Sequence of chain 1.D:
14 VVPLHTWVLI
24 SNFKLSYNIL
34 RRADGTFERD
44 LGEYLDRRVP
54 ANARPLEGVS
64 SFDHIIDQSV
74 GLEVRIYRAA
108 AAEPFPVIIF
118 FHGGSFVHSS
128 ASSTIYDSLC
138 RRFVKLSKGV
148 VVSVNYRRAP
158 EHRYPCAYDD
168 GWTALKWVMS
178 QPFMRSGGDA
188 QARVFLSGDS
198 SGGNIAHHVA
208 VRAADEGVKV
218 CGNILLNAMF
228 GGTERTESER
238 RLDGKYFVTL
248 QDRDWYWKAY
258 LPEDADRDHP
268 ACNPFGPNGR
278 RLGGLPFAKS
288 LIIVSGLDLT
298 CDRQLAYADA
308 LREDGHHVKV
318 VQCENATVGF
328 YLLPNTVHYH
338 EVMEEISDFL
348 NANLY

A protein and the small-molecule ligand that binds it are described below.
Small molecule (SMILES): C=C1C[C@]23C[C@H]1CC[C@H]2[C@@]12CC[C@H](O)[C@@](C)(C(=O)O1)[C@H]2[C@@H]3C(=O)O

Binding-site contacts:
Ligand atom C14 contacts residue VAL245 of chain 1.D at 3.8 Å (hydrophobic).
Ligand atom C17 contacts residue ASP249 of chain 1.D at 3.9 Å.
Ligand atom C2 contacts residue ILE132 of chain 1.D at 3.7 Å (hydrophobic).
Ligand atom O31 contacts residue ILE132 of chain 1.D at 3.5 Å.
Ligand atom O71 contacts residue SER197 of chain 1.D at 3.1 Å (h-bond).
Ligand atom O31 contacts residue GLY121 of chain 1.D at 4.1 Å.
Ligand atom C17 contacts residue TYR30 of chain 1.D at 3.9 Å (hydrophobic).
Ligand atom O91 contacts residue GLY326 of chain 1.D at 2.9 Å (h-bond).
Ligand atom C3 contacts residue ILE132 of chain 1.D at 3.7 Å (hydrophobic).
Ligand atom O72 contacts residue SER122 of chain 1.D at 3.2 Å (h-bond).
Ligand atom C2 contacts residue PHE26 of chain 1.D at 3.8 Å (hydrophobic).
Ligand atom C15 contacts residue SER122 of chain 1.D at 3.8 Å.
Ligand atom C1 contacts residue PHE26 of chain 1.D at 3.5 Å (hydrophobic).
Ligand atom C15 contacts residue ARG250 of chain 1.D at 3.8 Å.
Ligand atom C17 contacts residue ARG250 of chain 1.D at 3.9 Å.
Ligand atom O72 contacts residue SER197 of chain 1.D at 2.9 Å (h-bond).
Ligand atom O92 contacts residue ILE23 of chain 1.D at 3.9 Å.
Ligand atom C18 contacts residue SER197 of chain 1.D at 3.9 Å.
Ligand atom O71 contacts residue SER122 of chain 1.D at 2.8 Å (h-bond).
Ligand atom C4 contacts residue TYR133 of chain 1.D at 3.9 Å (hydrophobic).
Ligand atom C12 contacts residue PHE244 of chain 1.D at 3.8 Å (hydrophobic).
Ligand atom O72 contacts residue ARG250 of chain 1.D at 3.9 Å.
Ligand atom C16 contacts residue ARG250 of chain 1.D at 3.7 Å.
Ligand atom C3 contacts residue LEU329 of chain 1.D at 4.0 Å (hydrophobic).
Ligand atom C7 contacts residue SER122 of chain 1.D at 3.2 Å.
Ligand atom C17 contacts residue TYR253 of chain 1.D at 3.5 Å (hydrophobic).
Ligand atom O71 contacts residue GLY121 of chain 1.D at 3.1 Å (h-bond).
Ligand atom C18 contacts residue TYR133 of chain 1.D at 3.3 Å (hydrophobic).
Ligand atom C18 contacts residue TYR328 of chain 1.D at 3.5 Å (hydrophobic).
Ligand atom C7 contacts residue SER197 of chain 1.D at 3.3 Å.
Ligand atom C17 contacts residue ARG34 of chain 1.D at 3.6 Å.
Ligand atom O31 contacts residue TYR133 of chain 1.D at 2.7 Å (h-bond).
Ligand atom C11 contacts residue ILE23 of chain 1.D at 3.7 Å (hydrophobic).
Ligand atom C15 contacts residue TYR30 of chain 1.D at 4.1 Å (hydrophobic).
Ligand atom O91 contacts residue ILE23 of chain 1.D at 4.1 Å.
Ligand atom C3 contacts residue TYR133 of chain 1.D at 3.4 Å (hydrophobic).
Ligand atom C2 contacts residue LEU329 of chain 1.D at 4.1 Å (hydrophobic).
Ligand atom C13 contacts residue VAL245 of chain 1.D at 4.1 Å (hydrophobic).
Ligand atom C18 contacts residue ASP196 of chain 1.D at 3.3 Å.
Ligand atom O91 contacts residue VAL325 of chain 1.D at 3.5 Å.